A small-molecule ligand and the protein it binds are described below.
Small molecule (SMILES): CN1CCN(S(=O)(=O)c2ccc3c(c2)S(=O)(=O)N[C@@H](C2CCCC2)C3)CC1

Sequence of chain 1.A:
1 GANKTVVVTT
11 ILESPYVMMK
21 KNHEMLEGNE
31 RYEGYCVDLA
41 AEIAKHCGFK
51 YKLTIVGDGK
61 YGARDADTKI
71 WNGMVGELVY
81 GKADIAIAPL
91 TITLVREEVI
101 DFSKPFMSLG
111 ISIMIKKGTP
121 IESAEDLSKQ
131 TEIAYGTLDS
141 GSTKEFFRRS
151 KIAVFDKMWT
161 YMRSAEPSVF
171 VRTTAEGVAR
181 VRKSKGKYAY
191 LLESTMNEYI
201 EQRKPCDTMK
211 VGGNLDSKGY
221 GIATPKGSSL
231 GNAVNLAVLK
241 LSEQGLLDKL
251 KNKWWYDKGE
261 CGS

Binding-site contacts:
Ligand atom C6 contacts residue SER217 of chain 1.B at 3.5 Å.
Ligand atom C13 contacts residue LEU247 of chain 1.A at 3.7 Å (hydrophobic).
Ligand atom S2 contacts residue ASP248 of chain 1.A at 4.0 Å.
Ligand atom C9 contacts residue PRO105 of chain 1.A at 3.7 Å (hydrophobic).
Ligand atom C14 contacts residue SER108 of chain 1.A at 3.6 Å.
Ligand atom O4 contacts residue LEU247 of chain 1.A at 3.8 Å.
Ligand atom C12 contacts residue PHE106 of chain 1.A at 3.9 Å (hydrophobic).
Ligand atom C4 contacts residue ILE92 of chain 1.B at 3.8 Å (hydrophobic).
Ligand atom O2 contacts residue MET107 of chain 1.A at 3.1 Å.
Ligand atom C11 contacts residue PHE106 of chain 1.A at 3.9 Å (hydrophobic).
Ligand atom C3 contacts residue ILE92 of chain 1.B at 3.6 Å (hydrophobic).
Ligand atom S1 contacts residue PRO105 of chain 1.A at 4.0 Å.
Ligand atom C9 contacts residue SER217 of chain 1.B at 3.6 Å.
Ligand atom C2 contacts residue LYS218 of chain 1.B at 3.9 Å.
Ligand atom C11 contacts residue ASP248 of chain 1.A at 3.9 Å.
Ligand atom C15 contacts residue SER217 of chain 1.B at 3.4 Å.
Ligand atom C4 contacts residue LEU239 of chain 1.A at 4.0 Å (hydrophobic).
Ligand atom C10 contacts residue SER108 of chain 1.A at 3.7 Å.
Ligand atom N2 contacts residue ASP248 of chain 1.A at 3.8 Å.
Ligand atom C10 contacts residue PHE106 of chain 1.A at 4.0 Å (hydrophobic).
Ligand atom C3 contacts residue LYS218 of chain 1.B at 3.6 Å.
Ligand atom C8 contacts residue SER217 of chain 1.B at 3.6 Å.
Ligand atom C9 contacts residue SER242 of chain 1.A at 3.2 Å.
Ligand atom C12 contacts residue ASP248 of chain 1.A at 3.2 Å.
Ligand atom O3 contacts residue SER108 of chain 1.A at 3.5 Å (h-bond).
Ligand atom O2 contacts residue PRO105 of chain 1.A at 3.6 Å.
Ligand atom N2 contacts residue SER217 of chain 1.B at 3.8 Å.
Ligand atom O4 contacts residue LYS251 of chain 1.A at 3.6 Å.
Ligand atom C1 contacts residue PRO105 of chain 1.A at 3.7 Å (hydrophobic).
Ligand atom C2 contacts residue SER242 of chain 1.A at 3.3 Å.
Ligand atom C14 contacts residue SER217 of chain 1.B at 3.9 Å.
Ligand atom C12 contacts residue LEU247 of chain 1.A at 3.9 Å (hydrophobic).
Ligand atom C17 contacts residue ASP248 of chain 1.A at 3.8 Å.
Ligand atom N1 contacts residue PRO105 of chain 1.A at 2.9 Å (h-bond).
Ligand atom O4 contacts residue ASP248 of chain 1.A at 3.6 Å.
Ligand atom C6 contacts residue PRO105 of chain 1.A at 3.6 Å (hydrophobic).
Ligand atom C13 contacts residue PHE106 of chain 1.A at 4.0 Å (hydrophobic).
Ligand atom C10 contacts residue MET107 of chain 1.A at 3.7 Å (hydrophobic).
Ligand atom O2 contacts residue SER108 of chain 1.A at 3.1 Å (h-bond).
Ligand atom O3 contacts residue MET107 of chain 1.A at 3.3 Å.

Sequence of chain 1.B:
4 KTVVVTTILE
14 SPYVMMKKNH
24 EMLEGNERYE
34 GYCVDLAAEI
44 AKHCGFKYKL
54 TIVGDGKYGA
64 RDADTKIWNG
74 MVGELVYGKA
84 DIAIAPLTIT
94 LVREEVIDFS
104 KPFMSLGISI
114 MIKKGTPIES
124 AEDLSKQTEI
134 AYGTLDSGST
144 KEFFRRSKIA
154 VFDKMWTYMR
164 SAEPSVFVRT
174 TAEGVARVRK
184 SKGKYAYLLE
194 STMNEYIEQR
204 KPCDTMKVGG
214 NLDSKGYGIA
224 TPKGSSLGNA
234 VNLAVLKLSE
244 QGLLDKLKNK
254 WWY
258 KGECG